Binding-site contacts:
Ligand atom C4 contacts residue ASN180 of chain 1.A at 4.2 Å.
Ligand atom C8 contacts residue ASN180 of chain 1.A at 4.4 Å.
Ligand atom C8 contacts residue LEU178 of chain 1.A at 3.9 Å (hydrophobic).
Ligand atom O6 contacts residue GLN68 of chain 1.A at 4.3 Å.
Ligand atom C2 contacts residue ASN180 of chain 1.A at 2.4 Å.
Ligand atom O7 contacts residue ASN180 of chain 1.A at 3.6 Å (h-bond).
Ligand atom C3 contacts residue ASN180 of chain 1.A at 3.8 Å.
Ligand atom N2 contacts residue ASN180 of chain 1.A at 2.8 Å (h-bond).
Ligand atom C1 contacts residue ASN180 of chain 1.A at 1.4 Å.
Ligand atom C7 contacts residue ASN180 of chain 1.A at 3.4 Å.
Ligand atom O5 contacts residue GLN68 of chain 1.A at 3.8 Å.
Ligand atom C5 contacts residue GLN68 of chain 1.A at 3.8 Å.
Ligand atom N2 contacts residue LEU178 of chain 1.A at 4.4 Å.
Ligand atom C5 contacts residue ASN180 of chain 1.A at 3.6 Å.
Ligand atom C8 contacts residue ASN179 of chain 1.A at 4.4 Å.
Ligand atom O5 contacts residue ASN180 of chain 1.A at 2.4 Å (h-bond).

The protein below binds the small molecule below.
Small molecule (SMILES): CC(=O)N[C@H]1[C@H](O[C@H]2[C@H](O)[C@@H](NC(C)=O)CO[C@@H]2CO)O[C@H](CO)[C@@H](O[C@@H]2O[C@H](CO[C@H]3O[C@H](CO)[C@@H](O)[C@H](O)[C@@H]3O)[C@@H](O)[C@H](O[C@H]3O[C@H](CO[C@@H]4O[C@H](CO)[C@@H](O)[C@H](O)[C@@H]4O)[C@@H](O)[C@H](O)[C@@H]3O)[C@@H]2O)[C@@H]1O

Sequence of chain 1.A:
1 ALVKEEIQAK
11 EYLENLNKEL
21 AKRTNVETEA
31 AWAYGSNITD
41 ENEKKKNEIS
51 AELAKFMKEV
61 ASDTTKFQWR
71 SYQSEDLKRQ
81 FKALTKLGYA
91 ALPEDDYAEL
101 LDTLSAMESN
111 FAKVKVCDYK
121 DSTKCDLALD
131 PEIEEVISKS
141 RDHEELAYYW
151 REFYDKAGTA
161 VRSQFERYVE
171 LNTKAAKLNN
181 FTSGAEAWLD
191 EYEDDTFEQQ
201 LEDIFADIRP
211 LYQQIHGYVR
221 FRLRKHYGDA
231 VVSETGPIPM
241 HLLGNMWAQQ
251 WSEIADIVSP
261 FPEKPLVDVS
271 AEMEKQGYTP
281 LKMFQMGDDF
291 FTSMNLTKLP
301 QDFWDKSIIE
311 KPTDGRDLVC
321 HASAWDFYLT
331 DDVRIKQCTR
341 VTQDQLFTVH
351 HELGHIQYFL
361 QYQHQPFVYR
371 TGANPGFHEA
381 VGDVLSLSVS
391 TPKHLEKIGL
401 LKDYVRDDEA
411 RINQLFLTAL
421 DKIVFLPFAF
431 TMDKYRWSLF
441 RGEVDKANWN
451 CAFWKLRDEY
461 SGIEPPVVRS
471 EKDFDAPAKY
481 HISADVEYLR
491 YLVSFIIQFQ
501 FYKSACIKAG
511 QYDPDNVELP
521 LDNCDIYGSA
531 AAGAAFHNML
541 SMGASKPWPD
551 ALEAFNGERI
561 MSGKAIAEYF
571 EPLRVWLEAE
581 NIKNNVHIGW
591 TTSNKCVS